Binding-site contacts:
Ligand atom O3' contacts residue MET279 of chain 2.A at 3.5 Å (h-bond).
Ligand atom O6 contacts residue GLY340 of chain 2.A at 3.8 Å.
Ligand atom C6 contacts residue GLY309 of chain 2.A at 3.4 Å.
Ligand atom C2 contacts residue CYS225 of chain 2.A at 3.2 Å (hydrophobic).
Ligand atom O3' contacts residue ASP258 of chain 2.A at 2.5 Å (salt-bridge).
Ligand atom P contacts residue SER223 of chain 2.A at 3.6 Å.
Ligand atom O5' contacts residue GLY222 of chain 2.A at 3.4 Å.
Ligand atom O2P contacts residue TYR305 of chain 2.A at 2.5 Å (h-bond).
Ligand atom O1P contacts residue SER223 of chain 2.A at 3.0 Å (h-bond).
Ligand atom N7 contacts residue MET308 of chain 2.A at 3.1 Å (h-bond).
Ligand atom O2' contacts residue ASN197 of chain 2.A at 3.6 Å.
Ligand atom O3P contacts residue GLY282 of chain 2.A at 3.4 Å (h-bond).
Ligand atom O1P contacts residue GLY222 of chain 2.A at 3.5 Å.
Ligand atom N7 contacts residue ILE224 of chain 2.A at 3.4 Å.
Ligand atom C8 contacts residue ILE224 of chain 2.A at 3.4 Å (hydrophobic).
Ligand atom C3' contacts residue SER77 of chain 2.A at 3.3 Å.
Ligand atom O2P contacts residue SER223 of chain 2.A at 2.7 Å (h-bond).
Ligand atom O2' contacts residue ASP258 of chain 2.A at 2.3 Å (salt-bridge).
Ligand atom N3 contacts residue CYS225 of chain 2.A at 3.6 Å (h-bond).
Ligand atom C5' contacts residue TYR305 of chain 2.A at 3.6 Å (hydrophobic).
Ligand atom C4' contacts residue ASP258 of chain 2.A at 3.4 Å.
Ligand atom C5 contacts residue MET308 of chain 2.A at 3.7 Å (hydrophobic).
Ligand atom C3' contacts residue ASP258 of chain 2.A at 3.4 Å.
Ligand atom O3' contacts residue ARG216 of chain 2.A at 3.2 Å (salt-bridge).
Ligand atom C8 contacts residue MET79 of chain 2.A at 3.4 Å (hydrophobic).
Ligand atom C2 contacts residue THR227 of chain 2.A at 3.6 Å.
Ligand atom O6 contacts residue GLY309 of chain 2.A at 2.4 Å (h-bond).
Ligand atom O2' contacts residue ARG216 of chain 2.A at 3.2 Å (salt-bridge).
Ligand atom O3P contacts residue GLY281 of chain 2.A at 3.0 Å (h-bond).
Ligand atom N7 contacts residue GLY307 of chain 2.A at 3.2 Å.
Ligand atom O3' contacts residue SER77 of chain 2.A at 2.6 Å (h-bond).
Ligand atom O1P contacts residue GLY260 of chain 2.A at 3.0 Å (h-bond).
Ligand atom C2' contacts residue ARG216 of chain 2.A at 3.4 Å.
Ligand atom O6 contacts residue GLY307 of chain 2.A at 3.4 Å.
Ligand atom C2' contacts residue ASP258 of chain 2.A at 3.5 Å.
Ligand atom N1 contacts residue GLN339 of chain 2.A at 3.4 Å (h-bond).
Ligand atom O6 contacts residue MET308 of chain 2.A at 3.1 Å (h-bond).
Ligand atom O5' contacts residue GLY259 of chain 2.A at 3.5 Å.
Ligand atom P contacts residue TYR305 of chain 2.A at 3.8 Å.
Ligand atom O2P contacts residue GLY282 of chain 2.A at 3.1 Å (h-bond).

Sequence of chain 2.A:
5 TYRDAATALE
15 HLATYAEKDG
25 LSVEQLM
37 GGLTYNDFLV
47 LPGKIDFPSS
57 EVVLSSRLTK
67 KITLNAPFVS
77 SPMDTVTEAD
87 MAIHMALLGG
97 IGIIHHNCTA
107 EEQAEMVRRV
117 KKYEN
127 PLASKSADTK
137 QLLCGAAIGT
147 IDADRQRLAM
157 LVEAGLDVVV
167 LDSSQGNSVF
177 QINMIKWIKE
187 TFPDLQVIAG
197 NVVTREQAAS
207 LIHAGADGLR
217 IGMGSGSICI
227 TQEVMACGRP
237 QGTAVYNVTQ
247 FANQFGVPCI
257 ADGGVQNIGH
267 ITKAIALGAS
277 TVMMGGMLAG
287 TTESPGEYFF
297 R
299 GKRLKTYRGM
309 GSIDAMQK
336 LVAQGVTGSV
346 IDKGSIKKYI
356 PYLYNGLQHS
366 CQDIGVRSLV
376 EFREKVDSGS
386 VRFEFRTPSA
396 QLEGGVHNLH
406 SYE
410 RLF

This protein binds this small molecule.
Small molecule (SMILES): O=c1[nH]cnc2c1ncn2[C@@H]1O[C@H](COP(=O)(O)O)[C@@H](O)[C@H]1O